Sequence of chain 1.B:
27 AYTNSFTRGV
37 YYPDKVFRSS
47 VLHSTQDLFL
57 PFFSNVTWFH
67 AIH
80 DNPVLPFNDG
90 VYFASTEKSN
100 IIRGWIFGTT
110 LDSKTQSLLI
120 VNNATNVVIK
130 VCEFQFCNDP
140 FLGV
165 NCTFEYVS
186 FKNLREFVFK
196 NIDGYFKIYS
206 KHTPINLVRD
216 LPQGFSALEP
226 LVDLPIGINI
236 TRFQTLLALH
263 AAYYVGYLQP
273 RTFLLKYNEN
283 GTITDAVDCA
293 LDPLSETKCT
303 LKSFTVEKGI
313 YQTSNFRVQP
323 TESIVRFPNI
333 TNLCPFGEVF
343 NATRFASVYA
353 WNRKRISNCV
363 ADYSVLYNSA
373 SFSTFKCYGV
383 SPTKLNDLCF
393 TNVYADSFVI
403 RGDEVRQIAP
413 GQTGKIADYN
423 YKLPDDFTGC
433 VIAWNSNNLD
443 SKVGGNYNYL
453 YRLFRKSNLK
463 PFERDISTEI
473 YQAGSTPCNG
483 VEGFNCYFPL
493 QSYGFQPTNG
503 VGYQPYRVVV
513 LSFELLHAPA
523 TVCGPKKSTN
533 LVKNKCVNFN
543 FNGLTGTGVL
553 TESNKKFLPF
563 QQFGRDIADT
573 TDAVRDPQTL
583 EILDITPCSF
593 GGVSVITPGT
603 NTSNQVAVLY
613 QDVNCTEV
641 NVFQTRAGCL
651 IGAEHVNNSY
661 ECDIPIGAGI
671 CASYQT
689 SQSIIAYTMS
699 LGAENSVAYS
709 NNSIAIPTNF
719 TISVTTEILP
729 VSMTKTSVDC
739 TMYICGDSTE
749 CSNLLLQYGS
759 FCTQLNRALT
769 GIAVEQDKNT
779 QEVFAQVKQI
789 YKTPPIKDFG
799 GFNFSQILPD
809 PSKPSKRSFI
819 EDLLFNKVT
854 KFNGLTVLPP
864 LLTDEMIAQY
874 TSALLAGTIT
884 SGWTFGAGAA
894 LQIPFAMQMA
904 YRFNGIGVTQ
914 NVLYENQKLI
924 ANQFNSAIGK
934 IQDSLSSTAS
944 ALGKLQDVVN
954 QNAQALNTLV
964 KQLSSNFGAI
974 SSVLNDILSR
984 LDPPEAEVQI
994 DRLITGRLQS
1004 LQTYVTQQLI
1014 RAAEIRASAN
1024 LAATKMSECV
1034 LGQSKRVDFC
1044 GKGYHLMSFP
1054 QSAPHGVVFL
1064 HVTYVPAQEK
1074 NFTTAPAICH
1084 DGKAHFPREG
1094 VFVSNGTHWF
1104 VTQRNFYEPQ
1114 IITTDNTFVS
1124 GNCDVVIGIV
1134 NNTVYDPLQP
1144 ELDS

The small molecule below binds the protein below.
Small molecule (SMILES): CC(=O)N[C@@H]1[C@@H](O)[C@H](O)[C@@H](CO)O[C@H]1O

Binding-site contacts:
Ligand atom C1 contacts residue ASN331 of chain 1.B at 1.4 Å.
Ligand atom C8 contacts residue ILE332 of chain 1.B at 3.8 Å (hydrophobic).
Ligand atom C7 contacts residue ASN331 of chain 1.B at 4.1 Å.
Ligand atom C1 contacts residue GLN580 of chain 1.B at 4.0 Å.
Ligand atom C5 contacts residue ASN331 of chain 1.B at 3.6 Å.
Ligand atom N2 contacts residue ASN331 of chain 1.B at 3.0 Å (h-bond).
Ligand atom C4 contacts residue ASN331 of chain 1.B at 4.2 Å.
Ligand atom C5 contacts residue GLN580 of chain 1.B at 3.5 Å.
Ligand atom O5 contacts residue GLN580 of chain 1.B at 3.5 Å (h-bond).
Ligand atom O5 contacts residue ASN331 of chain 1.B at 2.3 Å (h-bond).
Ligand atom C2 contacts residue ASN331 of chain 1.B at 2.5 Å.
Ligand atom C3 contacts residue ASN331 of chain 1.B at 3.8 Å.
Ligand atom C6 contacts residue GLN580 of chain 1.B at 3.7 Å.